A small-molecule ligand and the protein it binds are described below.
Small molecule (SMILES): CSCC[C@H](NC(=O)[C@@H]1CCCN1C(=O)[C@H](CC(C)C)NC(=O)[C@H](CC(C)C)NC(=O)[C@H](CCCCN)NC(=O)[C@H](C)NC(=O)[C@H](CCCCN)NC(=O)[C@@H](N)CCCN=C(N)N)C(=O)N[C@@H](CCC(=O)O)C(=O)N[C@@H](CCC(=O)O)C(=O)N[C@@H](C)C(=O)N[C@@H](CC(C)C)C(=O)N[C@@H](CC(C)C)C(=O)N1CCC[C@H]1C=O

Binding-site contacts:
Ligand atom C contacts residue VAL127 of chain 1.B at 3.5 Å (hydrophobic).
Ligand atom CB contacts residue ILE104 of chain 1.B at 3.5 Å (hydrophobic).
Ligand atom CA contacts residue GLN203 of chain 1.B at 3.5 Å.
Ligand atom SD contacts residue ARG165 of chain 1.B at 2.3 Å (salt-bridge).
Ligand atom N contacts residue GLY105 of chain 1.B at 3.1 Å (h-bond).
Ligand atom CA contacts residue VAL125 of chain 1.B at 3.1 Å (hydrophobic).
Ligand atom C contacts residue VAL127 of chain 1.B at 3.0 Å (hydrophobic).
Ligand atom CB contacts residue VAL125 of chain 1.B at 2.6 Å (hydrophobic).
Ligand atom CD2 contacts residue LEU161 of chain 1.B at 3.4 Å (hydrophobic).
Ligand atom N contacts residue LEU161 of chain 1.B at 3.3 Å (h-bond).
Ligand atom O contacts residue PHE126 of chain 1.B at 2.8 Å.
Ligand atom O contacts residue GLN203 of chain 1.B at 1.3 Å (h-bond).
Ligand atom C contacts residue GLN203 of chain 1.B at 2.2 Å.
Ligand atom CD1 contacts residue TYR162 of chain 1.B at 2.8 Å (hydrophobic).
Ligand atom N contacts residue GLN203 of chain 1.B at 2.9 Å (h-bond).
Ligand atom CA contacts residue TYR162 of chain 1.B at 3.5 Å (hydrophobic).
Ligand atom CB contacts residue ILE130 of chain 1.B at 3.4 Å (hydrophobic).
Ligand atom O contacts residue VAL127 of chain 1.B at 1.8 Å (h-bond).
Ligand atom CG contacts residue TYR162 of chain 1.B at 3.1 Å (hydrophobic).
Ligand atom CE contacts residue ARG165 of chain 1.B at 2.8 Å.
Ligand atom CA contacts residue VAL127 of chain 1.B at 3.6 Å (hydrophobic).
Ligand atom C contacts residue TYR162 of chain 1.B at 3.5 Å (hydrophobic).
Ligand atom CD2 contacts residue PHE126 of chain 1.B at 3.3 Å (hydrophobic).
Ligand atom O contacts residue SER163 of chain 1.B at 3.6 Å (h-bond).
Ligand atom N contacts residue VAL125 of chain 1.B at 3.5 Å (h-bond).
Ligand atom N contacts residue GLN203 of chain 1.B at 3.7 Å.
Ligand atom CA contacts residue LEU161 of chain 1.B at 3.2 Å (hydrophobic).
Ligand atom CA contacts residue ILE130 of chain 1.B at 3.3 Å (hydrophobic).
Ligand atom C contacts residue ILE130 of chain 1.B at 3.7 Å (hydrophobic).
Ligand atom O contacts residue LEU161 of chain 1.B at 3.3 Å (h-bond).
Ligand atom O contacts residue ILE130 of chain 1.B at 3.5 Å.
Ligand atom CB contacts residue TYR162 of chain 1.B at 2.6 Å (hydrophobic).
Ligand atom O contacts residue TYR162 of chain 1.B at 3.4 Å.
Ligand atom CA contacts residue PHE126 of chain 1.B at 3.2 Å (hydrophobic).
Ligand atom CB contacts residue GLY105 of chain 1.B at 3.2 Å.
Ligand atom O contacts residue LEU103 of chain 1.B at 3.6 Å.
Ligand atom CG contacts residue PHE126 of chain 1.B at 3.7 Å (hydrophobic).
Ligand atom O contacts residue VAL127 of chain 1.B at 2.2 Å.
Ligand atom CD contacts residue GLN203 of chain 1.B at 2.8 Å.
Ligand atom CD1 contacts residue GLN203 of chain 1.B at 3.4 Å.

Sequence of chain 1.B:
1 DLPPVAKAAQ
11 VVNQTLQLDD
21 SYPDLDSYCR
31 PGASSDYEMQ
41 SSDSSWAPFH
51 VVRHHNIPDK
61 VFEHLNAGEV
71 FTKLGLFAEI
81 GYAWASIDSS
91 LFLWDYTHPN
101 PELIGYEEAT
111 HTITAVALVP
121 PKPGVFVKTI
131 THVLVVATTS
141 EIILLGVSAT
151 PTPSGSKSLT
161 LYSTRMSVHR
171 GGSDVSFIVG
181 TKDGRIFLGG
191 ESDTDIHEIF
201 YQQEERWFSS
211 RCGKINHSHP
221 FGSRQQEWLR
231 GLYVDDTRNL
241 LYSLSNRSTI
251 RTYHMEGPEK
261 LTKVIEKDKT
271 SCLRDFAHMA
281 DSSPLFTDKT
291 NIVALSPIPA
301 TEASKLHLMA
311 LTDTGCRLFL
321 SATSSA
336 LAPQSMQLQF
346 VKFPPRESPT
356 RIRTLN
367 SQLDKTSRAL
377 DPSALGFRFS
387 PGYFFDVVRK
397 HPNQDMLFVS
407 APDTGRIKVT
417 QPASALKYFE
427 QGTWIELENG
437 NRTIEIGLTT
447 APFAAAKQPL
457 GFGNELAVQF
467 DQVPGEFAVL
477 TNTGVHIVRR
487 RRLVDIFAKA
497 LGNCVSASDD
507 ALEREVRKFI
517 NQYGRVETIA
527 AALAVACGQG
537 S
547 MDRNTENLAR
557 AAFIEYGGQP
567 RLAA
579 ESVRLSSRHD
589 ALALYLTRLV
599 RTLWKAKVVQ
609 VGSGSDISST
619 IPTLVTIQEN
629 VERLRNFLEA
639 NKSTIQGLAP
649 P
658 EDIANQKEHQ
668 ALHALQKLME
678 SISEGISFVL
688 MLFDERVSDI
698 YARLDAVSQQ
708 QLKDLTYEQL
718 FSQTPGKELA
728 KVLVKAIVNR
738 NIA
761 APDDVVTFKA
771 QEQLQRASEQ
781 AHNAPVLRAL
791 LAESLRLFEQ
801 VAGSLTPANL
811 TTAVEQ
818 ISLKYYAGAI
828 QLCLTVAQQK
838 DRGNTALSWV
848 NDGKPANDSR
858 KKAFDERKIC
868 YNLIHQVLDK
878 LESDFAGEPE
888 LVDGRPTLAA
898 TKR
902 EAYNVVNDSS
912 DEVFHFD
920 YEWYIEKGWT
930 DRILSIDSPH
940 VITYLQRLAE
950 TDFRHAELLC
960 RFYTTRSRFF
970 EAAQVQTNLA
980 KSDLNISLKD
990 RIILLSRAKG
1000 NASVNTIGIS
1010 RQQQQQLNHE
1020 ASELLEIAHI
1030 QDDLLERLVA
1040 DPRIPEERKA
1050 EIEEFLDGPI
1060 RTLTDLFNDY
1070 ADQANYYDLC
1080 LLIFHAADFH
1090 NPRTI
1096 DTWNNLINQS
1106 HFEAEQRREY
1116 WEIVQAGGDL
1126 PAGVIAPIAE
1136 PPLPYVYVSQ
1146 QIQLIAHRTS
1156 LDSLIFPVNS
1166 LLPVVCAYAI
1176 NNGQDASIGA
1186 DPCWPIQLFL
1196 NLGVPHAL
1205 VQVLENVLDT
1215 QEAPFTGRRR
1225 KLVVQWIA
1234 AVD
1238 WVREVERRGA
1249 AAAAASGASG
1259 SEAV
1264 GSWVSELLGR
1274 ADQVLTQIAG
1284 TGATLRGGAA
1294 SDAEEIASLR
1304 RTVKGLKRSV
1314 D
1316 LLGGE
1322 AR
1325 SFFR